Binding-site contacts:
Ligand atom C9 contacts residue ALA168 of chain 1.A at 3.9 Å (hydrophobic).
Ligand atom C1 contacts residue TYR332 of chain 1.A at 3.3 Å (hydrophobic).
Ligand atom O18 contacts residue ASP72 of chain 1.A at 3.4 Å.
Ligand atom C7 contacts residue ASP72 of chain 1.A at 3.5 Å.
Ligand atom C17 contacts residue GLU199 of chain 1.A at 3.4 Å.
Ligand atom O21 contacts residue ARG297 of chain 1.A at 3.2 Å (salt-bridge).
Ligand atom C5 contacts residue ASP72 of chain 1.A at 3.9 Å.
Ligand atom C7 contacts residue ARG39 of chain 1.A at 3.3 Å.
Ligand atom O18 contacts residue TRP100 of chain 1.A at 2.6 Å (h-bond).
Ligand atom C10 contacts residue ILE144 of chain 1.A at 3.9 Å (hydrophobic).
Ligand atom N17 contacts residue GLU198 of chain 1.A at 3.0 Å (salt-bridge).
Ligand atom C2 contacts residue TYR332 of chain 1.A at 3.1 Å (hydrophobic).
Ligand atom C6 contacts residue ASP72 of chain 1.A at 3.5 Å.
Ligand atom C15 contacts residue ARG73 of chain 1.A at 3.8 Å.
Ligand atom C1 contacts residue ARG297 of chain 1.A at 3.3 Å.
Ligand atom C13 contacts residue GLU149 of chain 1.A at 3.7 Å.
Ligand atom C7 contacts residue TYR332 of chain 1.A at 3.4 Å (hydrophobic).
Ligand atom O18 contacts residue GLU40 of chain 1.A at 3.8 Å.
Ligand atom C6 contacts residue GLU40 of chain 1.A at 3.3 Å.
Ligand atom C18 contacts residue GLU149 of chain 1.A at 3.3 Å.
Ligand atom C16 contacts residue ARG73 of chain 1.A at 3.8 Å.
Ligand atom O21 contacts residue ARG215 of chain 1.A at 3.0 Å (salt-bridge).
Ligand atom C16 contacts residue ASP72 of chain 1.A at 3.6 Å.
Ligand atom C14 contacts residue TRP100 of chain 1.A at 3.8 Å (hydrophobic).
Ligand atom C17 contacts residue GLU149 of chain 1.A at 3.2 Å.
Ligand atom C3 contacts residue TYR332 of chain 1.A at 3.5 Å (hydrophobic).
Ligand atom C12 contacts residue ARG215 of chain 1.A at 3.5 Å.
Ligand atom C15 contacts residue TRP100 of chain 1.A at 3.8 Å (hydrophobic).
Ligand atom C1 contacts residue ARG39 of chain 1.A at 3.4 Å.
Ligand atom O18 contacts residue ARG77 of chain 1.A at 3.1 Å (salt-bridge).
Ligand atom C18 contacts residue TRP100 of chain 1.A at 3.0 Å (hydrophobic).
Ligand atom N17 contacts residue GLU199 of chain 1.A at 2.9 Å (salt-bridge).
Ligand atom C7 contacts residue GLU40 of chain 1.A at 3.3 Å.
Ligand atom C14 contacts residue SER101 of chain 1.A at 3.9 Å.
Ligand atom O13 contacts residue ASP72 of chain 1.A at 3.0 Å (salt-bridge).
Ligand atom O20 contacts residue ARG297 of chain 1.A at 2.7 Å (salt-bridge).
Ligand atom O21 contacts residue TYR332 of chain 1.A at 3.3 Å (h-bond).
Ligand atom O13 contacts residue ARG73 of chain 1.A at 2.8 Å (salt-bridge).
Ligand atom O20 contacts residue ARG39 of chain 1.A at 2.5 Å (salt-bridge).
Ligand atom C2 contacts residue ARG39 of chain 1.A at 3.8 Å.

Sequence of chain 1.A:
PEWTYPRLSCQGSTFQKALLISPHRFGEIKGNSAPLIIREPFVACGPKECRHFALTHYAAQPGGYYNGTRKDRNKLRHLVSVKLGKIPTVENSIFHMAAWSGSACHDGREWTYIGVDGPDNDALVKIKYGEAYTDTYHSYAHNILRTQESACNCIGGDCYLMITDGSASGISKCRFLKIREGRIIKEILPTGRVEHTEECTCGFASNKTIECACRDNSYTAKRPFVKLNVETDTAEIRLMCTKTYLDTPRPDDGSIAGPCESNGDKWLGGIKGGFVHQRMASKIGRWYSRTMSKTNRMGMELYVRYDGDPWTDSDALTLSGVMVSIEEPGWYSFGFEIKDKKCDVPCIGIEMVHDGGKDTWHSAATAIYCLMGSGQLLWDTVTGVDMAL

The small molecule below binds the protein below.
Small molecule (SMILES): CCC(CC)Nc1cc(C(=O)O)ccc1N1C(=O)CC[C@@]1(CN)CO